Binding-site contacts:
Ligand atom C5 contacts residue ASN12 of chain 3.L at 4.1 Å.
Ligand atom N2 contacts residue ASN12 of chain 3.L at 3.8 Å.
Ligand atom O7 contacts residue ASN12 of chain 3.L at 3.7 Å.
Ligand atom C7 contacts residue ASN12 of chain 3.L at 3.9 Å.
Ligand atom C1 contacts residue ASN12 of chain 3.L at 2.1 Å.
Ligand atom C2 contacts residue ASN12 of chain 3.L at 3.2 Å.
Ligand atom O5 contacts residue ASN12 of chain 3.L at 2.6 Å (h-bond).

Sequence of chain 3.L:
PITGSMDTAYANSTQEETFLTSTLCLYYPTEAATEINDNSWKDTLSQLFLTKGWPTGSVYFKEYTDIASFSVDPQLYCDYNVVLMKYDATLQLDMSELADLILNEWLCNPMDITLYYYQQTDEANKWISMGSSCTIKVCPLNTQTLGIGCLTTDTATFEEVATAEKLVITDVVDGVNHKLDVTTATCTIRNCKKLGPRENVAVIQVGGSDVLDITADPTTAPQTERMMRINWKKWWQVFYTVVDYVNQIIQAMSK

The protein below binds the small molecule below.
Small molecule (SMILES): CC(=O)N[C@H]1[C@H](O[C@H]2[C@H](O)[C@@H](NC(C)=O)CO[C@@H]2CO)O[C@H](CO)[C@@H](O)[C@@H]1O